Binding-site contacts:
Ligand atom C24 contacts residue ALA181 of chain 1.B at 3.8 Å (hydrophobic).
Ligand atom O04 contacts residue ZN1 of chain 1.F at 2.1 Å.
Ligand atom O08 contacts residue HIS19 of chain 1.B at 3.6 Å.
Ligand atom C28 contacts residue THR179 of chain 1.B at 3.6 Å.
Ligand atom C25 contacts residue ILE189 of chain 1.B at 3.8 Å (hydrophobic).
Ligand atom O04 contacts residue HIS74 of chain 1.B at 3.1 Å (h-bond).
Ligand atom O01 contacts residue THR179 of chain 1.B at 2.5 Å (h-bond).
Ligand atom C11 contacts residue THR203 of chain 1.B at 3.7 Å.
Ligand atom O27 contacts residue DMS1 of chain 1.I at 3.4 Å.
Ligand atom C02 contacts residue THR179 of chain 1.B at 3.3 Å.
Ligand atom C26 contacts residue DMS1 of chain 1.I at 3.6 Å.
Ligand atom C14 contacts residue GLY198 of chain 1.B at 3.8 Å.
Ligand atom N06 contacts residue THR179 of chain 1.B at 2.9 Å (h-bond).
Ligand atom O01 contacts residue HIS74 of chain 1.B at 3.6 Å.
Ligand atom O01 contacts residue ASP230 of chain 1.B at 3.5 Å (salt-bridge).
Ligand atom O27 contacts residue LYS227 of chain 1.B at 3.4 Å (salt-bridge).
Ligand atom O08 contacts residue HIS58 of chain 1.B at 3.1 Å (h-bond).
Ligand atom O27 contacts residue ASP230 of chain 1.B at 3.3 Å (salt-bridge).
Ligand atom C15 contacts residue ILE186 of chain 1.B at 3.8 Å (hydrophobic).
Ligand atom C02 contacts residue ZN1 of chain 1.F at 2.9 Å.
Ligand atom N03 contacts residue GLU73 of chain 1.B at 3.0 Å (salt-bridge).
Ligand atom N03 contacts residue HIS58 of chain 1.B at 3.6 Å.
Ligand atom C16 contacts residue GLY198 of chain 1.B at 3.5 Å.
Ligand atom C05 contacts residue HIS58 of chain 1.B at 3.8 Å.
Ligand atom C12 contacts residue ALA181 of chain 1.B at 3.7 Å (hydrophobic).
Ligand atom N03 contacts residue ZN1 of chain 1.F at 2.9 Å.
Ligand atom O04 contacts residue GLU73 of chain 1.B at 2.4 Å (salt-bridge).
Ligand atom C17 contacts residue GLY198 of chain 1.B at 3.5 Å.
Ligand atom N03 contacts residue HIS253 of chain 1.B at 2.8 Å (h-bond).
Ligand atom C24 contacts residue ILE189 of chain 1.B at 3.6 Å (hydrophobic).
Ligand atom C10 contacts residue THR179 of chain 1.B at 3.3 Å.
Ligand atom O04 contacts residue ASP230 of chain 1.B at 3.0 Å (salt-bridge).
Ligand atom N03 contacts residue ASP230 of chain 1.B at 3.4 Å (salt-bridge).
Ligand atom C05 contacts residue THR179 of chain 1.B at 3.6 Å.
Ligand atom O04 contacts residue HIS253 of chain 1.B at 3.1 Å (h-bond).
Ligand atom C15 contacts residue GLY198 of chain 1.B at 3.6 Å.
Ligand atom C02 contacts residue ASP230 of chain 1.B at 3.5 Å.
Ligand atom O01 contacts residue HIS226 of chain 1.B at 3.0 Å (h-bond).
Ligand atom C18 contacts residue SER199 of chain 1.B at 3.5 Å.
Ligand atom O01 contacts residue ZN1 of chain 1.F at 2.2 Å.

Sequence of chain 1.B:
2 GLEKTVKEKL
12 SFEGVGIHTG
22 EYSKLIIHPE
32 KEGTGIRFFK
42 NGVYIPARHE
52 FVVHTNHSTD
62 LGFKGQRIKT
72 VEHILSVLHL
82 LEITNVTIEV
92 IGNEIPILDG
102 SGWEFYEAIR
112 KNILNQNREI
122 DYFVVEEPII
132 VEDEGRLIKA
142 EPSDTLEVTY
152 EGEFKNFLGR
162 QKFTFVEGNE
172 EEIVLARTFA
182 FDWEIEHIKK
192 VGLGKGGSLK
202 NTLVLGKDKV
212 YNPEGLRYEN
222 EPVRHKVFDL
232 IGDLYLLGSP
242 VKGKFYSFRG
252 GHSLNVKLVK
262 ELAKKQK

The small molecule below binds the protein below.
Small molecule (SMILES): C[C@@H](O)[C@H](NC(=O)c1ccc(C#CC#Cc2ccc(N)cc2)cc1)C(=O)NO